Sequence of chain 1.E:
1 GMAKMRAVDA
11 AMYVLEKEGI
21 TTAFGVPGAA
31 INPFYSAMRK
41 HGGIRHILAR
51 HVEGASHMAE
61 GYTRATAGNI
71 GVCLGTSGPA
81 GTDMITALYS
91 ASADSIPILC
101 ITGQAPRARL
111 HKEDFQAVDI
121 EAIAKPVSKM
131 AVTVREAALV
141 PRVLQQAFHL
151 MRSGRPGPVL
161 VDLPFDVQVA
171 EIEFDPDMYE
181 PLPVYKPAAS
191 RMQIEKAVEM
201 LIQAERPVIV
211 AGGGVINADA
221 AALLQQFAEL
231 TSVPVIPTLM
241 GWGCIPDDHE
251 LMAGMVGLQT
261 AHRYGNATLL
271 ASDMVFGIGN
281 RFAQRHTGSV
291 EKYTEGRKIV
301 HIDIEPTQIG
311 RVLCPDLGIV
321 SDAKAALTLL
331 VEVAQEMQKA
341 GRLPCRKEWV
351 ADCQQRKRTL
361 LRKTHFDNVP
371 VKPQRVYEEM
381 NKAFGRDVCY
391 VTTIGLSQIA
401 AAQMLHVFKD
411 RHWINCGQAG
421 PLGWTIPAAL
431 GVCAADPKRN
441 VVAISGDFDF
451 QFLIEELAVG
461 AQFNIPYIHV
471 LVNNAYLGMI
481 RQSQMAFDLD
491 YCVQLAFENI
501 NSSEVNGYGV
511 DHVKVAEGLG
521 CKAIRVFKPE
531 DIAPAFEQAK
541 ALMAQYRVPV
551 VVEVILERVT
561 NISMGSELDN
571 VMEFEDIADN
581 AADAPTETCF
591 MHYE

This protein binds this small molecule.
Small molecule (SMILES): COC1=C(OC)C(=O)C(C)=CC1=O

Binding-site contacts:
Ligand atom CM5 contacts residue PHE463 of chain 1.C at 4.1 Å (hydrophobic).
Ligand atom C4 contacts residue PHE463 of chain 1.C at 3.6 Å (hydrophobic).
Ligand atom C2 contacts residue CYS492 of chain 1.E at 4.2 Å (hydrophobic).
Ligand atom C5 contacts residue CYS492 of chain 1.E at 2.6 Å (hydrophobic).
Ligand atom CM5 contacts residue CYS492 of chain 1.E at 2.9 Å (hydrophobic).
Ligand atom CM3 contacts residue PHE463 of chain 1.C at 3.7 Å (hydrophobic).
Ligand atom C6 contacts residue CYS492 of chain 1.E at 1.8 Å (hydrophobic).
Ligand atom C1 contacts residue HIS46 of chain 1.C at 4.3 Å.
Ligand atom CM5 contacts residue HIS46 of chain 1.C at 3.0 Å.
Ligand atom O1 contacts residue TYR491 of chain 1.E at 3.8 Å.
Ligand atom O3 contacts residue GLN462 of chain 1.C at 4.2 Å.
Ligand atom C5 contacts residue HIS46 of chain 1.C at 3.8 Å.
Ligand atom CM3 contacts residue GLN462 of chain 1.C at 4.0 Å.
Ligand atom O4 contacts residue PHE463 of chain 1.C at 3.3 Å.
Ligand atom C1 contacts residue CYS492 of chain 1.E at 3.0 Å (hydrophobic).
Ligand atom C3 contacts residue PHE463 of chain 1.C at 4.3 Å (hydrophobic).
Ligand atom O4 contacts residue GLN494 of chain 1.E at 4.0 Å.
Ligand atom O1 contacts residue CYS492 of chain 1.E at 3.4 Å (h-bond).
Ligand atom CM5 contacts residue LEU48 of chain 1.C at 3.2 Å (hydrophobic).
Ligand atom C6 contacts residue HIS46 of chain 1.C at 3.6 Å.
Ligand atom C5 contacts residue PHE463 of chain 1.C at 4.0 Å (hydrophobic).
Ligand atom O4 contacts residue GLN462 of chain 1.C at 3.7 Å.
Ligand atom C5 contacts residue LEU48 of chain 1.C at 4.5 Å (hydrophobic).
Ligand atom C4 contacts residue CYS492 of chain 1.E at 4.0 Å (hydrophobic).
Ligand atom CM5 contacts residue ILE47 of chain 1.C at 4.3 Å (hydrophobic).
Ligand atom O4 contacts residue LEU48 of chain 1.C at 4.1 Å.

Sequence of chain 1.C:
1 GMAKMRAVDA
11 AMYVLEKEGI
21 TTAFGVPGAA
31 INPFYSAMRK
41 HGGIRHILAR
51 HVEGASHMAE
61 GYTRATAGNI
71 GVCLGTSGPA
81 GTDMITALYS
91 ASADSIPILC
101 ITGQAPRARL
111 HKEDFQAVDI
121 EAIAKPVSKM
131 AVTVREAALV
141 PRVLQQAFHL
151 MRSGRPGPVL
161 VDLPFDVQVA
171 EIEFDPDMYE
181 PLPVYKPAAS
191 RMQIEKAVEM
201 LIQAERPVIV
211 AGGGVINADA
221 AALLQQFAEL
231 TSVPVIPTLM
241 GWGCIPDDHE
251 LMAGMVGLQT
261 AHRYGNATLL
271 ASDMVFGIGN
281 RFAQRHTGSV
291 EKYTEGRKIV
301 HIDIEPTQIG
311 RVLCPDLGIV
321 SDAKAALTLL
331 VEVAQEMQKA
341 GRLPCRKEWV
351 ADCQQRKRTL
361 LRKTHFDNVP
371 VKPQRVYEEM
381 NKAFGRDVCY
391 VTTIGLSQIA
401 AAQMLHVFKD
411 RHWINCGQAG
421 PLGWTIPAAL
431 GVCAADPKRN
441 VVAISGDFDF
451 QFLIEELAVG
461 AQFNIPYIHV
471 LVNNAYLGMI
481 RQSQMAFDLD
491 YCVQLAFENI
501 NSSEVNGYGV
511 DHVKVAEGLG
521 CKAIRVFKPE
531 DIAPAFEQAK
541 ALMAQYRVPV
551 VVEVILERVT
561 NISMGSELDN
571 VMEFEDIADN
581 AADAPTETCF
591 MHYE